Binding-site contacts:
Ligand atom O13 contacts residue LEU21 of chain 1.A at 3.8 Å.
Ligand atom C14 contacts residue NDP1 of chain 1.C at 3.0 Å.
Ligand atom N5 contacts residue NDP1 of chain 1.C at 3.6 Å.
Ligand atom N7 contacts residue NDP1 of chain 1.C at 3.8 Å.
Ligand atom O19 contacts residue LEU29 of chain 1.A at 3.5 Å.
Ligand atom C10 contacts residue PHE93 of chain 1.A at 3.9 Å (hydrophobic).
Ligand atom N5 contacts residue VAL7 of chain 1.A at 3.5 Å.
Ligand atom C3 contacts residue VAL7 of chain 1.A at 3.8 Å (hydrophobic).
Ligand atom N4 contacts residue VAL32 of chain 1.A at 3.5 Å.
Ligand atom C3 contacts residue ALA8 of chain 1.A at 3.6 Å (hydrophobic).
Ligand atom N4 contacts residue THR112 of chain 1.A at 3.9 Å.
Ligand atom N7 contacts residue LEU6 of chain 1.A at 2.9 Å (h-bond).
Ligand atom O13 contacts residue SER50 of chain 1.A at 3.7 Å.
Ligand atom N5 contacts residue ALA8 of chain 1.A at 3.8 Å.
Ligand atom C17 contacts residue LEU21 of chain 1.A at 3.9 Å (hydrophobic).
Ligand atom C12 contacts residue LEU21 of chain 1.A at 3.9 Å (hydrophobic).
Ligand atom C6 contacts residue LEU6 of chain 1.A at 3.6 Å (hydrophobic).
Ligand atom C12 contacts residue ILE51 of chain 1.A at 3.7 Å (hydrophobic).
Ligand atom C3 contacts residue VAL32 of chain 1.A at 3.3 Å (hydrophobic).
Ligand atom C3 contacts residue NDP1 of chain 1.C at 3.9 Å.
Ligand atom C9 contacts residue NDP1 of chain 1.C at 3.5 Å.
Ligand atom N2 contacts residue VAL32 of chain 1.A at 3.3 Å.
Ligand atom N5 contacts residue LEU6 of chain 1.A at 3.6 Å.
Ligand atom C14 contacts residue SER50 of chain 1.A at 3.5 Å.
Ligand atom C3 contacts residue ASP28 of chain 1.A at 3.4 Å.
Ligand atom C9 contacts residue PHE93 of chain 1.A at 3.5 Å (hydrophobic).
Ligand atom C8 contacts residue NDP1 of chain 1.C at 3.8 Å.
Ligand atom C15 contacts residue ILE51 of chain 1.A at 3.4 Å (hydrophobic).
Ligand atom C1 contacts residue VAL32 of chain 1.A at 3.8 Å (hydrophobic).
Ligand atom N4 contacts residue VAL7 of chain 1.A at 3.4 Å.
Ligand atom C6 contacts residue NDP1 of chain 1.C at 3.5 Å.
Ligand atom N4 contacts residue ASP28 of chain 1.A at 3.0 Å (salt-bridge).
Ligand atom C21 contacts residue PHE93 of chain 1.A at 3.6 Å (hydrophobic).
Ligand atom C1 contacts residue ASP28 of chain 1.A at 3.8 Å.
Ligand atom N7 contacts residue PHE93 of chain 1.A at 3.0 Å (h-bond).
Ligand atom C18 contacts residue ILE51 of chain 1.A at 3.9 Å (hydrophobic).
Ligand atom N5 contacts residue VAL32 of chain 1.A at 3.7 Å.
Ligand atom N4 contacts residue ALA8 of chain 1.A at 3.4 Å (h-bond).
Ligand atom N2 contacts residue ASP28 of chain 1.A at 2.8 Å (salt-bridge).
Ligand atom O16 contacts residue ILE51 of chain 1.A at 3.6 Å.

Sequence of chain 1.A:
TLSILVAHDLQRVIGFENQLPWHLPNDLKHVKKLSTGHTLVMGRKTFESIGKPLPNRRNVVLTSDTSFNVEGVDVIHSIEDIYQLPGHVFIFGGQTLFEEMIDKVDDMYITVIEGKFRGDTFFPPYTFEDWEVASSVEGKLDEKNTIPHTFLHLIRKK

A small-molecule ligand and the protein it binds are described below.
Small molecule (SMILES): COc1cc(Cc2cnc(N)nc2N)cc(OC)c1OC